Sequence of chain 1.A:
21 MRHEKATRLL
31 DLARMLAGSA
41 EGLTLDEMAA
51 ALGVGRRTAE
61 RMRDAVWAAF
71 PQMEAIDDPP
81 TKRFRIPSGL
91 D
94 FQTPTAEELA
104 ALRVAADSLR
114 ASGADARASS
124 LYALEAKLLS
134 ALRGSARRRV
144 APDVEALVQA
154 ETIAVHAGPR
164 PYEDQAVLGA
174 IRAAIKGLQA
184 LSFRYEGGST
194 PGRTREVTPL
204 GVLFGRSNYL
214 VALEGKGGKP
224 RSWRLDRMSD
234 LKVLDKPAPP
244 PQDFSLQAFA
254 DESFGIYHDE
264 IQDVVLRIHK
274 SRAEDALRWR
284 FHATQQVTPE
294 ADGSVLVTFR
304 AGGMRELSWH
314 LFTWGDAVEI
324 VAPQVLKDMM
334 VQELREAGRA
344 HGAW

Binding-site contacts:
Ligand atom OP2 contacts residue GLY191 of chain 1.A at 3.3 Å.
Ligand atom C2 contacts residue ARG308 of chain 1.A at 3.4 Å.
Ligand atom OP2 contacts residue ARG227 of chain 1.A at 2.6 Å (salt-bridge).
Ligand atom C5 contacts residue TYR260 of chain 1.A at 3.4 Å (hydrophobic).
Ligand atom P contacts residue ARG198 of chain 1.A at 3.3 Å.
Ligand atom O3' contacts residue TYR188 of chain 1.A at 3.2 Å (h-bond).
Ligand atom C2 contacts residue TYR260 of chain 1.A at 3.3 Å (hydrophobic).
Ligand atom OP2 contacts residue ARG198 of chain 1.A at 2.5 Å (salt-bridge).
Ligand atom O2 contacts residue ARG308 of chain 1.A at 3.4 Å (salt-bridge).
Ligand atom C5' contacts residue TYR188 of chain 1.A at 3.3 Å (hydrophobic).
Ligand atom OP1 contacts residue SER192 of chain 1.A at 2.9 Å (h-bond).
Ligand atom O3' contacts residue TRP312 of chain 1.A at 3.3 Å.
Ligand atom N2 contacts residue SER225 of chain 1.A at 3.3 Å (h-bond).
Ligand atom P contacts residue ARG227 of chain 1.A at 3.4 Å.
Ligand atom O4 contacts residue HIS261 of chain 1.A at 3.4 Å (h-bond).
Ligand atom OP1 contacts residue TYR188 of chain 1.A at 2.3 Å (h-bond).
Ligand atom N3 contacts residue ARG224 of chain 1.A at 3.4 Å.
Ligand atom P contacts residue GLY191 of chain 1.A at 3.1 Å.
Ligand atom OP1 contacts residue GLY191 of chain 1.A at 3.0 Å (h-bond).
Ligand atom P contacts residue TYR188 of chain 1.A at 3.2 Å.
Ligand atom N3 contacts residue ARG308 of chain 1.A at 3.2 Å (salt-bridge).
Ligand atom O2 contacts residue ILE259 of chain 1.A at 3.4 Å (h-bond).
Ligand atom N1 contacts residue TYR260 of chain 1.A at 3.1 Å.
Ligand atom C6 contacts residue TYR260 of chain 1.A at 3.4 Å (hydrophobic).
Ligand atom C3' contacts residue ARG209 of chain 1.A at 3.4 Å.
Ligand atom N3 contacts residue HIS261 of chain 1.A at 3.3 Å (h-bond).
Ligand atom O2 contacts residue TYR260 of chain 1.A at 3.3 Å.
Ligand atom O4' contacts residue TYR260 of chain 1.A at 3.4 Å.
Ligand atom C8 contacts residue ARG224 of chain 1.A at 3.0 Å.
Ligand atom OP2 contacts residue GLY191 of chain 1.A at 2.5 Å (h-bond).
Ligand atom O3' contacts residue ARG209 of chain 1.A at 2.5 Å (salt-bridge).
Ligand atom O2 contacts residue HIS261 of chain 1.A at 3.0 Å (h-bond).
Ligand atom C7 contacts residue TYR260 of chain 1.A at 3.4 Å (hydrophobic).
Ligand atom N7 contacts residue ARG224 of chain 1.A at 3.2 Å (salt-bridge).
Ligand atom O3' contacts residue TYR212 of chain 1.A at 3.1 Å.
Ligand atom OP1 contacts residue ARG227 of chain 1.A at 3.3 Å (salt-bridge).
Ligand atom OP1 contacts residue TYR212 of chain 1.A at 2.4 Å (h-bond).
Ligand atom N3 contacts residue SER225 of chain 1.A at 3.1 Å (h-bond).
Ligand atom O2 contacts residue TYR260 of chain 1.A at 3.2 Å.
Ligand atom C5' contacts residue SER225 of chain 1.A at 3.3 Å.

A small-molecule ligand and the protein it binds are described below.
Small molecule (SMILES): Cc1cn([C@H]2C[C@H](O[P](=O)(O)OC[C@H]3O[C@@H](n4ccc(N)nc4=O)C[C@@H]3O)[C@@H](CO[P](=O)(O)O[C@H]3C[C@H](n4cnc5c(=O)nc(N)[nH]c54)O[C@@H]3COP(=O)=O)O2)c(=O)[nH]c1=O